Binding-site contacts:
Ligand atom O contacts residue GLY477 of chain 2.B at 3.2 Å (h-bond).
Ligand atom C contacts residue PHE485 of chain 2.B at 4.5 Å (hydrophobic).
Ligand atom OXT contacts residue ALA478 of chain 2.B at 4.5 Å.
Ligand atom N contacts residue PHE185 of chain 2.B at 3.7 Å.
Ligand atom N contacts residue ALA478 of chain 2.B at 4.5 Å.
Ligand atom N contacts residue GLU137 of chain 2.B at 2.8 Å (salt-bridge).
Ligand atom C contacts residue GLY477 of chain 2.B at 3.4 Å.
Ligand atom CG contacts residue GLU137 of chain 2.B at 3.1 Å.
Ligand atom CB contacts residue PHE485 of chain 2.B at 3.4 Å (hydrophobic).
Ligand atom O contacts residue SER323 of chain 2.B at 3.1 Å (h-bond).
Ligand atom CD contacts residue ILE189 of chain 2.B at 3.9 Å (hydrophobic).
Ligand atom CB contacts residue GLU137 of chain 2.B at 4.0 Å.
Ligand atom C contacts residue THR476 of chain 2.B at 4.3 Å.
Ligand atom CA contacts residue ALA478 of chain 2.B at 3.8 Å (hydrophobic).
Ligand atom CD contacts residue GLU137 of chain 2.B at 3.1 Å.
Ligand atom CD contacts residue PHE185 of chain 2.B at 3.6 Å (hydrophobic).
Ligand atom C contacts residue SER323 of chain 2.B at 3.4 Å.
Ligand atom O contacts residue THR476 of chain 2.B at 3.8 Å.
Ligand atom CG contacts residue PHE485 of chain 2.B at 3.9 Å (hydrophobic).
Ligand atom C contacts residue ALA478 of chain 2.B at 3.7 Å (hydrophobic).
Ligand atom CA contacts residue GLU137 of chain 2.B at 3.9 Å.
Ligand atom CA contacts residue GLY477 of chain 2.B at 4.4 Å.
Ligand atom O contacts residue PHE485 of chain 2.B at 3.7 Å.
Ligand atom OXT contacts residue SER323 of chain 2.B at 3.0 Å (h-bond).
Ligand atom O contacts residue ALA478 of chain 2.B at 3.3 Å (h-bond).
Ligand atom CG contacts residue ILE189 of chain 2.B at 3.8 Å (hydrophobic).
Ligand atom OXT contacts residue PHE185 of chain 2.B at 3.7 Å.
Ligand atom OXT contacts residue GLY477 of chain 2.B at 3.3 Å (h-bond).
Ligand atom OXT contacts residue LYS321 of chain 2.B at 4.3 Å.
Ligand atom OXT contacts residue THR476 of chain 2.B at 4.2 Å.
Ligand atom CB contacts residue ALA478 of chain 2.B at 4.2 Å (hydrophobic).

Sequence of chain 2.B:
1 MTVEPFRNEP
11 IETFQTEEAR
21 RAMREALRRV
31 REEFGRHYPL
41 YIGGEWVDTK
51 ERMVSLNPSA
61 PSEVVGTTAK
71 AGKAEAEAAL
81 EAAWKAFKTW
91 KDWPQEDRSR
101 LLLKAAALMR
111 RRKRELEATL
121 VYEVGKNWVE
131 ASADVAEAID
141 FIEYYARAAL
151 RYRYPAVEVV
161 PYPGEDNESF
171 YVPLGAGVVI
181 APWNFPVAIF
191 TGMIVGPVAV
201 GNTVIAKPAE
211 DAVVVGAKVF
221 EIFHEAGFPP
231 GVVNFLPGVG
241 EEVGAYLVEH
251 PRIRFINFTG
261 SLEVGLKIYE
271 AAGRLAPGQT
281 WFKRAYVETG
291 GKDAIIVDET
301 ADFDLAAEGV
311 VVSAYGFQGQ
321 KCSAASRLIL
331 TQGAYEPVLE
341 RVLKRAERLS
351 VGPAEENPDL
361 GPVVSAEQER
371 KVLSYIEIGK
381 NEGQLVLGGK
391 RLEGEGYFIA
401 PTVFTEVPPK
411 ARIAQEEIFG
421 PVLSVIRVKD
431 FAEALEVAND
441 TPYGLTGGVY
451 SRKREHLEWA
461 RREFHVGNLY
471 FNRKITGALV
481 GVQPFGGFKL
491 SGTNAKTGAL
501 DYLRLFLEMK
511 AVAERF

The small molecule below binds the protein below.
Small molecule (SMILES): O=C(O)[C@H]1CCCN1